Binding-site contacts:
Ligand atom N2 contacts residue ASN413 of chain 1.A at 2.5 Å (h-bond).
Ligand atom C7 contacts residue HIS416 of chain 1.A at 3.8 Å.
Ligand atom O6 contacts residue MAN1 of chain 1.S at 4.5 Å.
Ligand atom C7 contacts residue ASN413 of chain 1.A at 3.1 Å.
Ligand atom C1 contacts residue HIS416 of chain 1.A at 4.1 Å.
Ligand atom O7 contacts residue ASN413 of chain 1.A at 4.0 Å.
Ligand atom O5 contacts residue PHE418 of chain 1.A at 3.9 Å.
Ligand atom C5 contacts residue ASN413 of chain 1.A at 3.6 Å.
Ligand atom C8 contacts residue HIS416 of chain 1.A at 3.7 Å.
Ligand atom N2 contacts residue THR415 of chain 1.A at 4.1 Å.
Ligand atom O5 contacts residue HIS416 of chain 1.A at 3.9 Å.
Ligand atom C2 contacts residue ASN413 of chain 1.A at 2.6 Å.
Ligand atom C4 contacts residue ASN413 of chain 1.A at 4.3 Å.
Ligand atom C5 contacts residue MAN1 of chain 1.S at 4.0 Å.
Ligand atom C6 contacts residue HIS416 of chain 1.A at 4.5 Å.
Ligand atom C1 contacts residue ASN413 of chain 1.A at 1.4 Å.
Ligand atom C8 contacts residue ASN413 of chain 1.A at 3.4 Å.
Ligand atom C3 contacts residue ASN413 of chain 1.A at 3.9 Å.
Ligand atom O7 contacts residue HIS416 of chain 1.A at 3.5 Å.
Ligand atom C5 contacts residue HIS416 of chain 1.A at 4.0 Å.
Ligand atom O4 contacts residue MAN1 of chain 1.S at 4.3 Å.
Ligand atom O5 contacts residue ASN413 of chain 1.A at 2.3 Å (h-bond).

Sequence of chain 1.A:
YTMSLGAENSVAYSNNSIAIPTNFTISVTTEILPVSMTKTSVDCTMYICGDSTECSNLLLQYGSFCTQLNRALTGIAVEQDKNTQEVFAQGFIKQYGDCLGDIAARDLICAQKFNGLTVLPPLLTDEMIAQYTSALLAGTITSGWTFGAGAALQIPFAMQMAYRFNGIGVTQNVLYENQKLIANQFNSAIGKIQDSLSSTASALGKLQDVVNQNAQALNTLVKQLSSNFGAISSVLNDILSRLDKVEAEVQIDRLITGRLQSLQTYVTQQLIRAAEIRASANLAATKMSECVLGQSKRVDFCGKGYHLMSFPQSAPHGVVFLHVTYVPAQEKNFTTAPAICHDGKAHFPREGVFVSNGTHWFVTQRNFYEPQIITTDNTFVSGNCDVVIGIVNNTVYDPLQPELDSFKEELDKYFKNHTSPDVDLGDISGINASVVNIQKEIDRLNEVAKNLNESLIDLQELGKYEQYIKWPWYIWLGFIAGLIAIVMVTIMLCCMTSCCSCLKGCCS

This protein binds this small molecule.
Small molecule (SMILES): CC(=O)N[C@H]1[C@H](O[C@H]2[C@H](O)[C@@H](NC(C)=O)CO[C@@H]2CO)O[C@H](CO)[C@@H](O[C@H]2O[C@H](CO)[C@@H](O)[C@H](O[C@H]3O[C@H](CO)[C@@H](O)[C@H](O)[C@@H]3O)[C@@H]2O)[C@@H]1O